The protein below binds the small molecule below.
Small molecule (SMILES): CC(=O)N[C@@H]1[C@@H](O)[C@H](O)[C@@H](CO)O[C@H]1O

Sequence of chain 1.K:
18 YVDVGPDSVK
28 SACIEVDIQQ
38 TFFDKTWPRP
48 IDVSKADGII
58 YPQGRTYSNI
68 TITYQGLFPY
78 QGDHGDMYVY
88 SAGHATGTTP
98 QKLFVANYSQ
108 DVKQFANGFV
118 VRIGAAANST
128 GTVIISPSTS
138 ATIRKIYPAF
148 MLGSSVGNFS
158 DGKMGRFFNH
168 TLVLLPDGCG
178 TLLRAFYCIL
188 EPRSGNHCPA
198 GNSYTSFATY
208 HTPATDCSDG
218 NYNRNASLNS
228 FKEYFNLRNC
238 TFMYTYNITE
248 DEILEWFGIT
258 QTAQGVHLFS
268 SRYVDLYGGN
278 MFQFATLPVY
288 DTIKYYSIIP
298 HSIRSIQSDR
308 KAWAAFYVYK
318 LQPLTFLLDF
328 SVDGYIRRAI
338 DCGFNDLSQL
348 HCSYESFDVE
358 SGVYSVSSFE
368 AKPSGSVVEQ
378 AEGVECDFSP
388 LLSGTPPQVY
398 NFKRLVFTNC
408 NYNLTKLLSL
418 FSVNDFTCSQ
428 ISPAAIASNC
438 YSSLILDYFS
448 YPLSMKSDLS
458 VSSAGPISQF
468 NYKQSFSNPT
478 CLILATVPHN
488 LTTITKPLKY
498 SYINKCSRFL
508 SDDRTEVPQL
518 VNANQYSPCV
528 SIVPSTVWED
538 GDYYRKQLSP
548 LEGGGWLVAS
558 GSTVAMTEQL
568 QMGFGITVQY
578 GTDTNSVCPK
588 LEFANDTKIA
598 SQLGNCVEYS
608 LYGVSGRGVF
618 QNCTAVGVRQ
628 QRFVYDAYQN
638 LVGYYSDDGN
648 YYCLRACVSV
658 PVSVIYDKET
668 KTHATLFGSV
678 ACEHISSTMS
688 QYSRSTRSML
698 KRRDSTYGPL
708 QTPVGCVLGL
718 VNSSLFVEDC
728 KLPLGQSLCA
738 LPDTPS

Sequence of chain 1.L:
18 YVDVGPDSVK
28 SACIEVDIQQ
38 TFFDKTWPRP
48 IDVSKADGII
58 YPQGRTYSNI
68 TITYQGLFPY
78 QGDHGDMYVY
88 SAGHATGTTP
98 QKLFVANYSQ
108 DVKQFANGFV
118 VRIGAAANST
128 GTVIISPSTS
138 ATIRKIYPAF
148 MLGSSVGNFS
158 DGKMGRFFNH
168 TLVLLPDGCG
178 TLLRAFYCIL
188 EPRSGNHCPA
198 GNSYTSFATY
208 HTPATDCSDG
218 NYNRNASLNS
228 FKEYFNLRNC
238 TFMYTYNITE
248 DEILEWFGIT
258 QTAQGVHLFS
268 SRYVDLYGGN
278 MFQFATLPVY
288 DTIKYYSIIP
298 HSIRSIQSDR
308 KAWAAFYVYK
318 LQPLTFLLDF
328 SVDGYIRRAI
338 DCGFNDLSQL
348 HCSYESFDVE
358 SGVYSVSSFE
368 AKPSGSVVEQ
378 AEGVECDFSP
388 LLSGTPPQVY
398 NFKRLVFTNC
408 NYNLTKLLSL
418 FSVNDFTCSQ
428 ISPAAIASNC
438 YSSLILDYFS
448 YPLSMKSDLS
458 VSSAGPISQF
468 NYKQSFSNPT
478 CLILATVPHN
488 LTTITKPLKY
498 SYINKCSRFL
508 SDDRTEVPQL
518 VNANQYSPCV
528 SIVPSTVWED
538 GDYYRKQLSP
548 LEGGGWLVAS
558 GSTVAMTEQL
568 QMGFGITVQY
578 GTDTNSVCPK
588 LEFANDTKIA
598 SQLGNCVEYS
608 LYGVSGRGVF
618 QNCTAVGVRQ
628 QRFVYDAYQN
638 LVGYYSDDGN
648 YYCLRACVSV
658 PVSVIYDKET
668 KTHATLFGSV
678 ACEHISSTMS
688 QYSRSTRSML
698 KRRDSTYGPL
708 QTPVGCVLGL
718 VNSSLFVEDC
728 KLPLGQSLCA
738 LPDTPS

Binding-site contacts:
Ligand atom O6 contacts residue LEU548 of chain 1.K at 2.9 Å (h-bond).
Ligand atom C6 contacts residue LEU548 of chain 1.K at 3.4 Å (hydrophobic).
Ligand atom C7 contacts residue GLY159 of chain 1.L at 4.1 Å.
Ligand atom C8 contacts residue GLY159 of chain 1.L at 3.6 Å.
Ligand atom C4 contacts residue ASN155 of chain 1.L at 4.3 Å.
Ligand atom N2 contacts residue ASN155 of chain 1.L at 3.0 Å (h-bond).
Ligand atom C2 contacts residue ASN155 of chain 1.L at 2.5 Å.
Ligand atom C5 contacts residue ASN155 of chain 1.L at 3.7 Å.
Ligand atom C7 contacts residue ASN155 of chain 1.L at 3.7 Å.
Ligand atom O5 contacts residue ASN155 of chain 1.L at 2.4 Å (h-bond).
Ligand atom C6 contacts residue PRO547 of chain 1.K at 4.1 Å (hydrophobic).
Ligand atom N2 contacts residue GLY159 of chain 1.L at 3.2 Å (h-bond).
Ligand atom C1 contacts residue ASN155 of chain 1.L at 1.4 Å.
Ligand atom O6 contacts residue PRO547 of chain 1.K at 3.6 Å.
Ligand atom C2 contacts residue GLY159 of chain 1.L at 4.0 Å.
Ligand atom C3 contacts residue ASN155 of chain 1.L at 3.9 Å.
Ligand atom C6 contacts residue SER546 of chain 1.K at 4.0 Å.
Ligand atom O7 contacts residue ASN155 of chain 1.L at 3.9 Å.